Binding-site contacts:
Ligand atom C5 contacts residue TYR85 of chain 6.C at 3.7 Å (hydrophobic).
Ligand atom OP2 contacts residue LYS57 of chain 6.D at 2.6 Å (salt-bridge).
Ligand atom OP1 contacts residue SER52 of chain 6.D at 2.9 Å (h-bond).
Ligand atom N6 contacts residue THR45 of chain 6.C at 2.9 Å (h-bond).
Ligand atom C6 contacts residue THR45 of chain 6.C at 3.5 Å.
Ligand atom N7 contacts residue THR45 of chain 6.C at 2.5 Å (h-bond).
Ligand atom O3' contacts residue ARG49 of chain 6.D at 3.0 Å (salt-bridge).
Ligand atom N6 contacts residue THR59 of chain 6.C at 2.9 Å (h-bond).
Ligand atom C6 contacts residue TYR85 of chain 6.C at 3.7 Å (hydrophobic).
Ligand atom OP1 contacts residue ARG49 of chain 6.D at 2.5 Å (salt-bridge).
Ligand atom N1 contacts residue SER47 of chain 6.C at 2.8 Å (h-bond).
Ligand atom OP1 contacts residue LYS89 of chain 6.D at 3.3 Å (salt-bridge).
Ligand atom C8 contacts residue THR45 of chain 6.C at 3.6 Å.
Ligand atom N7 contacts residue TYR85 of chain 6.C at 3.6 Å.
Ligand atom C5 contacts residue THR45 of chain 6.C at 3.2 Å.
Ligand atom O2' contacts residue GLU63 of chain 6.C at 3.6 Å.
Ligand atom O5' contacts residue ARG49 of chain 6.D at 3.6 Å (salt-bridge).
Ligand atom OP2 contacts residue LYS57 of chain 6.D at 3.2 Å (salt-bridge).
Ligand atom OP2 contacts residue LYS89 of chain 6.D at 3.4 Å (salt-bridge).
Ligand atom N7 contacts residue LYS61 of chain 6.C at 3.5 Å.
Ligand atom OP1 contacts residue LYS57 of chain 6.D at 2.8 Å.
Ligand atom C8 contacts residue TYR85 of chain 6.C at 3.7 Å (hydrophobic).
Ligand atom OP2 contacts residue LYS43 of chain 6.C at 3.0 Å (salt-bridge).
Ligand atom N1 contacts residue THR59 of chain 6.C at 3.5 Å.
Ligand atom OP1 contacts residue ASN55 of chain 6.D at 3.4 Å (h-bond).
Ligand atom P contacts residue LYS89 of chain 6.D at 3.4 Å.
Ligand atom OP2 contacts residue TYR85 of chain 6.C at 2.9 Å (h-bond).
Ligand atom P contacts residue SER51 of chain 6.D at 3.4 Å.
Ligand atom OP1 contacts residue SER51 of chain 6.D at 2.8 Å (h-bond).
Ligand atom P contacts residue LYS57 of chain 6.D at 3.2 Å.
Ligand atom P contacts residue ARG49 of chain 6.D at 3.2 Å.
Ligand atom C2 contacts residue SER47 of chain 6.C at 3.2 Å.
Ligand atom OP2 contacts residue LYS89 of chain 6.D at 3.5 Å (salt-bridge).
Ligand atom C5' contacts residue ARG49 of chain 6.D at 3.1 Å.
Ligand atom OP2 contacts residue SER51 of chain 6.D at 3.5 Å (h-bond).
Ligand atom O3' contacts residue SER51 of chain 6.D at 3.4 Å.
Ligand atom C5' contacts residue TYR85 of chain 6.C at 3.7 Å (hydrophobic).
Ligand atom O5' contacts residue LYS57 of chain 6.D at 3.1 Å (salt-bridge).
Ligand atom N6 contacts residue THR91 of chain 6.D at 3.4 Å (h-bond).
Ligand atom OP2 contacts residue ASN55 of chain 6.D at 3.5 Å (h-bond).

Sequence of chain 6.C:
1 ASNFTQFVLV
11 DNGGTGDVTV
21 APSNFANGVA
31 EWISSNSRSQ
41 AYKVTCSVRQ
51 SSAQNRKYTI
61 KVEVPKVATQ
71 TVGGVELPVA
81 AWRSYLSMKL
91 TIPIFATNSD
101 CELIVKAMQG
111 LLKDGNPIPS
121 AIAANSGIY

This protein binds this small molecule.
Small molecule (SMILES): Nc1ccn([C@@H]2O[C@H](CO[P](=O)(O)O[C@H]3[C@@H](O)[C@H](n4cnc5c(N)ncnc54)O[C@@H]3CO[P](=O)(O)O[C@H]3[C@@H](O)[C@H](n4cnc5c(=O)nc(N)[nH]c54)O[C@@H]3CO[P](=O)(O)O[C@H]3[C@@H](O)[C@H](n4cnc5c(N)ncnc54)O[C@@H]3CO[P](=O)(O)O[C@H]3[C@@H](O)[C@H](n4cnc5c(N)ncnc54)O[C@@H]3CO[P](=O)(O)O[C@H]3[C@@H](O)[C@H](n4ccc(=O)[nH]c4=O)O[C@@H]3CO[P](=O)(O)O[C@H]3[C@@H](O)[C@H](n4ccc(N)nc4=O)O[C@@H]3CO[P](=O)(O)O[C@H]3[C@@H](O)[C@H](n4ccc(=O)[nH]c4=O)O[C@@H]3CO[P](=O)(O)O[C@H]3[C@@H](O)[C@H](n4cnc5c(=O)nc(N)[nH]c54)O[C@@H]3COPO)[C@@H](O)[C@H]2O)c(=O)n1

Sequence of chain 6.D:
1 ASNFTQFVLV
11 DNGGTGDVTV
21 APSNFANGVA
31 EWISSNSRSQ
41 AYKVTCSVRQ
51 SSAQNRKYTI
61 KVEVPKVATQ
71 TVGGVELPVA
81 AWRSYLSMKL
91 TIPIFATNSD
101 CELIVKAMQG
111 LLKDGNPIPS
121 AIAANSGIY